Sequence of chain 1.B:
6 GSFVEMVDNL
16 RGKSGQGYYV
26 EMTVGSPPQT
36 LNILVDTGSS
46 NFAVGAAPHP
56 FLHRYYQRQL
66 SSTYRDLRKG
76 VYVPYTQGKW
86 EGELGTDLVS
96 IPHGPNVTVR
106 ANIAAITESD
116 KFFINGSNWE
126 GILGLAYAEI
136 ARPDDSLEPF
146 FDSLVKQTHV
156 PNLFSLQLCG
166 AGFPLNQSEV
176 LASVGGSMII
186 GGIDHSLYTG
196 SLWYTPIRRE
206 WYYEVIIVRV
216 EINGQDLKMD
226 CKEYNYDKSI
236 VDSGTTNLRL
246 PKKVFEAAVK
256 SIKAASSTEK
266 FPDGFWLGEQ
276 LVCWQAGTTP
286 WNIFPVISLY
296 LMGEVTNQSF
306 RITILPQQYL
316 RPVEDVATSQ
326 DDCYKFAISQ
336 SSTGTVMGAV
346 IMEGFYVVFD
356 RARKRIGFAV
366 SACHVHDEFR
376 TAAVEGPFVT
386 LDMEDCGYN

Binding-site contacts:
Ligand atom CL1 contacts residue ASP115 of chain 1.B at 4.4 Å.
Ligand atom C1 contacts residue THR240 of chain 1.B at 3.9 Å.
Ligand atom C13 contacts residue TYR80 of chain 1.B at 3.6 Å (hydrophobic).
Ligand atom C10 contacts residue GLN82 of chain 1.B at 3.5 Å.
Ligand atom C2 contacts residue ASP237 of chain 1.B at 3.5 Å.
Ligand atom C11 contacts residue GLN82 of chain 1.B at 4.0 Å.
Ligand atom C7 contacts residue ASP41 of chain 1.B at 3.7 Å.
Ligand atom CL1 contacts residue TRP85 of chain 1.B at 4.2 Å.
Ligand atom C6 contacts residue TYR80 of chain 1.B at 3.8 Å (hydrophobic).
Ligand atom CL1 contacts residue LYS84 of chain 1.B at 3.2 Å.
Ligand atom C11 contacts residue LYS116 of chain 1.B at 4.1 Å.
Ligand atom N1 contacts residue ASP237 of chain 1.B at 2.6 Å (salt-bridge).
Ligand atom C3 contacts residue TYR80 of chain 1.B at 4.3 Å (hydrophobic).
Ligand atom C13 contacts residue PHE117 of chain 1.B at 3.9 Å (hydrophobic).
Ligand atom CL1 contacts residue PHE117 of chain 1.B at 3.6 Å.
Ligand atom CL1 contacts residue LYS116 of chain 1.B at 4.4 Å.
Ligand atom C5 contacts residue TYR80 of chain 1.B at 4.3 Å (hydrophobic).
Ligand atom CL1 contacts residue GLY83 of chain 1.B at 3.4 Å.
Ligand atom C9 contacts residue GLN82 of chain 1.B at 4.4 Å.
Ligand atom CL1 contacts residue TYR80 of chain 1.B at 3.7 Å.
Ligand atom C6 contacts residue ASP41 of chain 1.B at 3.5 Å.
Ligand atom N2 contacts residue GLY239 of chain 1.B at 3.6 Å.
Ligand atom C1 contacts residue ASP237 of chain 1.B at 3.4 Å.
Ligand atom C12 contacts residue TYR80 of chain 1.B at 3.6 Å (hydrophobic).
Ligand atom C2 contacts residue GLY43 of chain 1.B at 4.1 Å.
Ligand atom C2 contacts residue ASP41 of chain 1.B at 3.8 Å.
Ligand atom N1 contacts residue THR240 of chain 1.B at 3.5 Å (h-bond).
Ligand atom C7 contacts residue ILE127 of chain 1.B at 3.9 Å (hydrophobic).
Ligand atom C12 contacts residue PHE117 of chain 1.B at 4.0 Å (hydrophobic).
Ligand atom N2 contacts residue ASP41 of chain 1.B at 2.8 Å (salt-bridge).
Ligand atom C4 contacts residue TYR80 of chain 1.B at 3.6 Å (hydrophobic).
Ligand atom N2 contacts residue GLY43 of chain 1.B at 4.0 Å.
Ligand atom C8 contacts residue TYR80 of chain 1.B at 4.3 Å (hydrophobic).
Ligand atom C5 contacts residue GLN82 of chain 1.B at 4.2 Å.
Ligand atom C2 contacts residue THR240 of chain 1.B at 4.4 Å.
Ligand atom C3 contacts residue ASP41 of chain 1.B at 4.1 Å.
Ligand atom N2 contacts residue ASP237 of chain 1.B at 3.1 Å (salt-bridge).
Ligand atom C6 contacts residue SER44 of chain 1.B at 4.2 Å.
Ligand atom N1 contacts residue GLY43 of chain 1.B at 4.4 Å.
Ligand atom C11 contacts residue GLY83 of chain 1.B at 4.1 Å.

A protein and the small-molecule ligand that binds it are described below.
Small molecule (SMILES): Nc1ncccc1CCc1cccc(Cl)c1